Binding-site contacts:
Ligand atom O5 contacts residue PHE1103 of chain 1.A at 3.5 Å.
Ligand atom O7 contacts residue HIS1101 of chain 1.A at 3.5 Å (h-bond).
Ligand atom C3 contacts residue ASN1098 of chain 1.A at 3.8 Å.
Ligand atom C7 contacts residue ASN1098 of chain 1.A at 3.4 Å.
Ligand atom C8 contacts residue ASN1098 of chain 1.A at 3.9 Å.
Ligand atom C3 contacts residue THR1100 of chain 1.A at 3.7 Å.
Ligand atom N2 contacts residue THR1100 of chain 1.A at 3.5 Å (h-bond).
Ligand atom C4 contacts residue HIS1101 of chain 1.A at 4.3 Å.
Ligand atom C1 contacts residue HIS1101 of chain 1.A at 4.1 Å.
Ligand atom C1 contacts residue THR1100 of chain 1.A at 3.5 Å.
Ligand atom C5 contacts residue HIS1101 of chain 1.A at 3.6 Å.
Ligand atom O5 contacts residue ASN1098 of chain 1.A at 2.4 Å (h-bond).
Ligand atom C6 contacts residue PHE1103 of chain 1.A at 3.4 Å (hydrophobic).
Ligand atom C2 contacts residue THR1100 of chain 1.A at 3.7 Å.
Ligand atom C5 contacts residue ASN1098 of chain 1.A at 3.7 Å.
Ligand atom C8 contacts residue HIS1101 of chain 1.A at 4.0 Å.
Ligand atom C2 contacts residue ASN1098 of chain 1.A at 2.4 Å.
Ligand atom O5 contacts residue HIS1101 of chain 1.A at 4.2 Å.
Ligand atom C4 contacts residue ASN1098 of chain 1.A at 4.2 Å.
Ligand atom C1 contacts residue PHE1103 of chain 1.A at 4.3 Å (hydrophobic).
Ligand atom N2 contacts residue ASN1098 of chain 1.A at 2.8 Å (h-bond).
Ligand atom C3 contacts residue HIS1101 of chain 1.A at 4.2 Å.
Ligand atom O4 contacts residue HIS1101 of chain 1.A at 4.1 Å.
Ligand atom C1 contacts residue ASN1098 of chain 1.A at 1.4 Å.
Ligand atom O7 contacts residue ASN1098 of chain 1.A at 3.6 Å.
Ligand atom O6 contacts residue PHE1103 of chain 1.A at 4.2 Å.
Ligand atom C7 contacts residue HIS1101 of chain 1.A at 4.0 Å.
Ligand atom C6 contacts residue HIS1101 of chain 1.A at 4.4 Å.
Ligand atom C5 contacts residue PHE1103 of chain 1.A at 3.9 Å (hydrophobic).

Sequence of chain 1.A:
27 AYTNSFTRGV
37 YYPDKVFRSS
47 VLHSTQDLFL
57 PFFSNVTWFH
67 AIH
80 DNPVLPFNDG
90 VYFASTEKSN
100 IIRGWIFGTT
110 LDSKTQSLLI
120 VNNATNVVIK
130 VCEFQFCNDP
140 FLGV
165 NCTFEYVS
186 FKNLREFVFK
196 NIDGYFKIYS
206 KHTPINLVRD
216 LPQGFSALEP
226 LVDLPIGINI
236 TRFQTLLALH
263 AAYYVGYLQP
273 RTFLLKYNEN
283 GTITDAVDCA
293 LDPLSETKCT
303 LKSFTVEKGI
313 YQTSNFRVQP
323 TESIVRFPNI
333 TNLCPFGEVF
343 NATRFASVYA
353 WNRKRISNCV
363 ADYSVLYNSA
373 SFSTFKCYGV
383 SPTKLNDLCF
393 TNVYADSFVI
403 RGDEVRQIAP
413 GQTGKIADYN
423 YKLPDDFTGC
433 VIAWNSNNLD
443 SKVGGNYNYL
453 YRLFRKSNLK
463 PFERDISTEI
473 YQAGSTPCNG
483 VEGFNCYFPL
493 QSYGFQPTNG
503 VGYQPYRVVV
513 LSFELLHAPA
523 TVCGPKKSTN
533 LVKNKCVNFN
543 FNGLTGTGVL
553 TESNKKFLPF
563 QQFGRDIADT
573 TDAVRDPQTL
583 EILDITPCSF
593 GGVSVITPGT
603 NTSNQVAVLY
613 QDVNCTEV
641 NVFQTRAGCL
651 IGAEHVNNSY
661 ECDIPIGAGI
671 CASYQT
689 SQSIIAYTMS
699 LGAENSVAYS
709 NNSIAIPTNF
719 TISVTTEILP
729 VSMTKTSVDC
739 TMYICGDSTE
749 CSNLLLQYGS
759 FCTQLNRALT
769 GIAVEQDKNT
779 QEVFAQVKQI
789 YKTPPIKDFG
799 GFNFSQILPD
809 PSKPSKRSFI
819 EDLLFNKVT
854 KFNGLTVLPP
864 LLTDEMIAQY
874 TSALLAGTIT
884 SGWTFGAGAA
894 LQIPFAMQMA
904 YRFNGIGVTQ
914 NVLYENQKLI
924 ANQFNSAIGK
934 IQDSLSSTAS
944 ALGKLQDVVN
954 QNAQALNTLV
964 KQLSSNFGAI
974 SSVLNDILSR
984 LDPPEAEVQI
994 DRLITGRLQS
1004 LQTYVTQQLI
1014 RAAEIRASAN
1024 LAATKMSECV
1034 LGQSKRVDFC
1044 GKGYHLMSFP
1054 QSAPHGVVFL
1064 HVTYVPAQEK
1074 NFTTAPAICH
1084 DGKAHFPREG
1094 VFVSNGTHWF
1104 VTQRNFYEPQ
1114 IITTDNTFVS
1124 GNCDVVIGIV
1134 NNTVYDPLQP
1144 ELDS

This protein binds this small molecule.
Small molecule (SMILES): CC(=O)N[C@H]1[C@H](O[C@H]2[C@H](O)[C@@H](NC(C)=O)CO[C@@H]2CO)O[C@H](CO)[C@@H](O)[C@@H]1O